Sequence of chain 1.A:
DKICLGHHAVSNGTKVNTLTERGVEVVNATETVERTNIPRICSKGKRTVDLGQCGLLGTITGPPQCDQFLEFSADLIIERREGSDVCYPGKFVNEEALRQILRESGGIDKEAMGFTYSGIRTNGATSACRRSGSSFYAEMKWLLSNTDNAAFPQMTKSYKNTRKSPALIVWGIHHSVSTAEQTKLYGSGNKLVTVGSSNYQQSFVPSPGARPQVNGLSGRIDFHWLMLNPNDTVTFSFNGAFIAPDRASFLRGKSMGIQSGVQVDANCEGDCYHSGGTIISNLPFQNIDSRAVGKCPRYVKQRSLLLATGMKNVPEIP

Binding-site contacts:
Ligand atom C11 contacts residue ALA125 of chain 1.A at 3.6 Å (hydrophobic).
Ligand atom C5 contacts residue ALA125 of chain 1.A at 3.5 Å (hydrophobic).
Ligand atom C4 contacts residue ALA125 of chain 1.A at 3.5 Å (hydrophobic).
Ligand atom O1A contacts residue SER127 of chain 1.A at 2.8 Å (h-bond).
Ligand atom O1A contacts residue THR126 of chain 1.A at 2.7 Å (h-bond).
Ligand atom N5 contacts residue ALA125 of chain 1.A at 2.8 Å (h-bond).
Ligand atom C11 contacts residue TRP142 of chain 1.A at 3.7 Å (hydrophobic).
Ligand atom O6 contacts residue THR126 of chain 1.A at 3.7 Å.
Ligand atom C11 contacts residue GLY124 of chain 1.A at 3.4 Å.
Ligand atom O1B contacts residue SER127 of chain 1.A at 4.0 Å.
Ligand atom C6 contacts residue TRP142 of chain 1.A at 3.7 Å (hydrophobic).
Ligand atom C8 contacts residue TRP142 of chain 1.A at 4.1 Å (hydrophobic).
Ligand atom O10 contacts residue LEU185 of chain 1.A at 3.2 Å.
Ligand atom C8 contacts residue GLU181 of chain 1.A at 4.0 Å.
Ligand atom C6 contacts residue GLU181 of chain 1.A at 3.9 Å.
Ligand atom O8 contacts residue TYR88 of chain 1.A at 3.4 Å.
Ligand atom O6 contacts residue ALA125 of chain 1.A at 3.9 Å.
Ligand atom C1 contacts residue SER127 of chain 1.A at 3.8 Å.
Ligand atom O10 contacts residue TRP142 of chain 1.A at 3.8 Å.
Ligand atom C9 contacts residue HIS174 of chain 1.A at 3.7 Å.
Ligand atom C10 contacts residue TRP142 of chain 1.A at 3.7 Å (hydrophobic).
Ligand atom C10 contacts residue ALA125 of chain 1.A at 3.8 Å (hydrophobic).
Ligand atom O4 contacts residue GLU181 of chain 1.A at 3.4 Å (salt-bridge).
Ligand atom C9 contacts residue TRP142 of chain 1.A at 3.9 Å (hydrophobic).
Ligand atom O8 contacts residue TRP142 of chain 1.A at 4.0 Å.
Ligand atom C10 contacts residue LEU144 of chain 1.A at 4.1 Å (hydrophobic).
Ligand atom C6 contacts residue ALA125 of chain 1.A at 3.8 Å (hydrophobic).
Ligand atom O4 contacts residue ALA125 of chain 1.A at 4.0 Å.
Ligand atom C9 contacts residue GLU181 of chain 1.A at 3.2 Å.
Ligand atom O9 contacts residue TYR88 of chain 1.A at 2.4 Å (h-bond).
Ligand atom N5 contacts residue TRP142 of chain 1.A at 4.0 Å.
Ligand atom C9 contacts residue TYR88 of chain 1.A at 3.3 Å (hydrophobic).
Ligand atom O9 contacts residue HIS174 of chain 1.A at 3.5 Å (h-bond).
Ligand atom C8 contacts residue TYR88 of chain 1.A at 4.0 Å (hydrophobic).
Ligand atom O10 contacts residue LEU144 of chain 1.A at 4.0 Å.
Ligand atom C11 contacts residue LEU144 of chain 1.A at 3.5 Å (hydrophobic).
Ligand atom C1 contacts residue THR126 of chain 1.A at 3.9 Å.
Ligand atom O9 contacts residue GLU181 of chain 1.A at 3.1 Å (salt-bridge).
Ligand atom C7 contacts residue TRP142 of chain 1.A at 3.9 Å (hydrophobic).
Ligand atom O9 contacts residue GLY219 of chain 1.A at 4.0 Å.

A small-molecule ligand and the protein it binds are described below.
Small molecule (SMILES): CC(=O)N[C@H]1[C@H]([C@H](O)[C@H](O)CO)O[C@@](O[C@H]2[C@@H](O)[C@@H](CO)OC[C@@H]2O)(C(=O)O)C[C@@H]1O